Binding-site contacts:
Ligand atom C2 contacts residue ASN21 of chain 1.B at 2.5 Å.
Ligand atom C4 contacts residue ASN21 of chain 1.B at 4.2 Å.
Ligand atom C1 contacts residue LEU19 of chain 1.B at 4.3 Å (hydrophobic).
Ligand atom O5 contacts residue GLN20 of chain 1.B at 4.1 Å.
Ligand atom C5 contacts residue ASN21 of chain 1.B at 3.7 Å.
Ligand atom C6 contacts residue LEU19 of chain 1.B at 4.4 Å (hydrophobic).
Ligand atom O5 contacts residue ASN21 of chain 1.B at 2.4 Å (h-bond).
Ligand atom O5 contacts residue LEU19 of chain 1.B at 4.0 Å.
Ligand atom C1 contacts residue SER23 of chain 1.B at 3.9 Å.
Ligand atom O3 contacts residue LEU30 of chain 1.B at 4.3 Å.
Ligand atom C3 contacts residue ASN21 of chain 1.B at 3.8 Å.
Ligand atom N2 contacts residue ASN21 of chain 1.B at 2.9 Å (h-bond).
Ligand atom N2 contacts residue SER23 of chain 1.B at 4.2 Å.
Ligand atom C3 contacts residue LEU30 of chain 1.B at 4.0 Å (hydrophobic).
Ligand atom C5 contacts residue LEU30 of chain 1.B at 4.5 Å (hydrophobic).
Ligand atom C7 contacts residue ASN21 of chain 1.B at 4.0 Å.
Ligand atom C1 contacts residue ASN21 of chain 1.B at 1.4 Å.
Ligand atom O4 contacts residue LEU30 of chain 1.B at 4.1 Å.
Ligand atom C5 contacts residue LEU19 of chain 1.B at 4.2 Å (hydrophobic).

Sequence of chain 1.B:
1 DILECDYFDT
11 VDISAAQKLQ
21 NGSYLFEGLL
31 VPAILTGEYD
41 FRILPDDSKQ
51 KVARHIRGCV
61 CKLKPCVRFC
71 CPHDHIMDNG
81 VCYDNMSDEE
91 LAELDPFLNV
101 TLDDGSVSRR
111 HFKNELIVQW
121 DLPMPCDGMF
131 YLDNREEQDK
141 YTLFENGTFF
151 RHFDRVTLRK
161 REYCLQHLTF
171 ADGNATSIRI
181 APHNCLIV

This protein binds this small molecule.
Small molecule (SMILES): CC(=O)N[C@@H]1[C@@H](O)[C@H](O)[C@@H](CO)O[C@H]1O